A protein and the small-molecule ligand that binds it are described below.
Small molecule (SMILES): CN(C)CCCC(=O)NCCn1ccc2ncnc(Nc3ccc(Oc4cccc(C(F)(F)F)c4)c(Cl)c3)c21

Sequence of chain 1.A:
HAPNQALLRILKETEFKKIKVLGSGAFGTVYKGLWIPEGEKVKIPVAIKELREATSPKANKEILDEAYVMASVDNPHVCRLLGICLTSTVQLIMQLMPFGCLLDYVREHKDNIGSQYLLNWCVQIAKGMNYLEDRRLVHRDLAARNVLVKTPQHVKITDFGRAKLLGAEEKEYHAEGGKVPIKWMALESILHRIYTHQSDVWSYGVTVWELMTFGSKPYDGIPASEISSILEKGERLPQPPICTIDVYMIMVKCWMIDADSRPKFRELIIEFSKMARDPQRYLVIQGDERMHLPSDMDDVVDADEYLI

Binding-site contacts:
Ligand atom O33 contacts residue GLY105 of chain 1.A at 3.5 Å.
Ligand atom C38 contacts residue CYS106 of chain 1.A at 3.3 Å (hydrophobic).
Ligand atom C35 contacts residue CYS106 of chain 1.A at 1.8 Å (hydrophobic).
Ligand atom C2 contacts residue VAL35 of chain 1.A at 3.8 Å (hydrophobic).
Ligand atom C32 contacts residue CYS106 of chain 1.A at 2.5 Å (hydrophobic).
Ligand atom F17 contacts residue LYS54 of chain 1.A at 3.8 Å.
Ligand atom C11 contacts residue GLU71 of chain 1.A at 3.7 Å.
Ligand atom C31 contacts residue CYS106 of chain 1.A at 3.8 Å (hydrophobic).
Ligand atom C20 contacts residue GLN100 of chain 1.A at 3.4 Å.
Ligand atom C27 contacts residue MET102 of chain 1.A at 3.4 Å (hydrophobic).
Ligand atom C28 contacts residue VAL35 of chain 1.A at 3.9 Å (hydrophobic).
Ligand atom C2 contacts residue ALA52 of chain 1.A at 3.8 Å (hydrophobic).
Ligand atom CL9 contacts residue LEU97 of chain 1.A at 3.2 Å.
Ligand atom C20 contacts residue MET102 of chain 1.A at 3.6 Å (hydrophobic).
Ligand atom N19 contacts residue LEU101 of chain 1.A at 3.8 Å.
Ligand atom C36 contacts residue CYS106 of chain 1.A at 2.6 Å (hydrophobic).
Ligand atom F16 contacts residue LYS54 of chain 1.A at 3.8 Å.
Ligand atom N37 contacts residue CYS106 of chain 1.A at 3.1 Å (h-bond).
Ligand atom C27 contacts residue LEU27 of chain 1.A at 3.8 Å (hydrophobic).
Ligand atom C12 contacts residue GLU71 of chain 1.A at 3.4 Å.
Ligand atom C14 contacts residue LYS54 of chain 1.A at 3.7 Å.
Ligand atom C26 contacts residue LEU27 of chain 1.A at 3.6 Å (hydrophobic).
Ligand atom F17 contacts residue ILE68 of chain 1.A at 3.6 Å.
Ligand atom F18 contacts residue GLU71 of chain 1.A at 3.7 Å.
Ligand atom N21 contacts residue ALA52 of chain 1.A at 3.4 Å.
Ligand atom CL9 contacts residue MET99 of chain 1.A at 3.6 Å.
Ligand atom C23 contacts residue MET102 of chain 1.A at 3.8 Å (hydrophobic).
Ligand atom O7 contacts residue MET99 of chain 1.A at 3.5 Å (h-bond).
Ligand atom N34 contacts residue VAL35 of chain 1.A at 3.7 Å.
Ligand atom C32 contacts residue LEU153 of chain 1.A at 3.8 Å (hydrophobic).
Ligand atom N19 contacts residue MET102 of chain 1.A at 2.9 Å (h-bond).
Ligand atom C22 contacts residue ALA52 of chain 1.A at 3.7 Å (hydrophobic).
Ligand atom C4 contacts residue MET99 of chain 1.A at 3.6 Å (hydrophobic).
Ligand atom CL9 contacts residue ALA52 of chain 1.A at 3.4 Å.
Ligand atom N37 contacts residue ASP109 of chain 1.A at 3.5 Å (salt-bridge).
Ligand atom F18 contacts residue ILE68 of chain 1.A at 3.8 Å.
Ligand atom CL9 contacts residue LYS54 of chain 1.A at 3.5 Å.
Ligand atom C38 contacts residue ARG150 of chain 1.A at 3.7 Å.
Ligand atom C20 contacts residue ALA52 of chain 1.A at 3.5 Å (hydrophobic).
Ligand atom C10 contacts residue LEU97 of chain 1.A at 3.8 Å (hydrophobic).